Binding-site contacts:
Ligand atom N2 contacts residue ASN253 of chain 1.D at 3.0 Å (h-bond).
Ligand atom C1 contacts residue ASN253 of chain 1.D at 1.4 Å.
Ligand atom C7 contacts residue THR240 of chain 1.D at 4.4 Å.
Ligand atom C4 contacts residue ASN253 of chain 1.D at 4.2 Å.
Ligand atom C2 contacts residue ASN253 of chain 1.D at 2.5 Å.
Ligand atom C1 contacts residue SER255 of chain 1.D at 3.9 Å.
Ligand atom C8 contacts residue LEU236 of chain 1.D at 4.2 Å (hydrophobic).
Ligand atom C5 contacts residue ASN253 of chain 1.D at 3.7 Å.
Ligand atom O5 contacts residue ASN253 of chain 1.D at 2.4 Å (h-bond).
Ligand atom C6 contacts residue SER255 of chain 1.D at 4.5 Å.
Ligand atom C3 contacts residue ASN253 of chain 1.D at 3.8 Å.
Ligand atom C8 contacts residue THR240 of chain 1.D at 3.7 Å.
Ligand atom C7 contacts residue ASN253 of chain 1.D at 3.5 Å.
Ligand atom O7 contacts residue ASN253 of chain 1.D at 3.6 Å.
Ligand atom O5 contacts residue SER255 of chain 1.D at 3.8 Å.
Ligand atom C8 contacts residue THR239 of chain 1.D at 3.5 Å.
Ligand atom C5 contacts residue SER255 of chain 1.D at 3.9 Å.

Sequence of chain 1.D:
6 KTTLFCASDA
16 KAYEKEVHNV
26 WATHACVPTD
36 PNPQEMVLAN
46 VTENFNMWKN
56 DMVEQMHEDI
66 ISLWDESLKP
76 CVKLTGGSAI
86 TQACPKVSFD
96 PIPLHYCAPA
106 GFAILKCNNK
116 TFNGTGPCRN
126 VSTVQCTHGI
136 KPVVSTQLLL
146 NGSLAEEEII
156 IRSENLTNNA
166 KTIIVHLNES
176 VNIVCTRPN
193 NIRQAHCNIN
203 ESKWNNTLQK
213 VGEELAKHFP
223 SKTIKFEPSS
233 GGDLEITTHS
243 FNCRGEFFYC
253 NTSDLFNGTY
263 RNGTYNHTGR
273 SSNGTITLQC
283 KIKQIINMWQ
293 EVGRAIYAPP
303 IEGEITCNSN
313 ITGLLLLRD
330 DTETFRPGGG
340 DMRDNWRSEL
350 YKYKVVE

A protein and the small-molecule ligand that binds it are described below.
Small molecule (SMILES): CC(=O)N[C@@H]1[C@@H](O)[C@H](O)[C@@H](CO)O[C@H]1O